Sequence of chain 1.E:
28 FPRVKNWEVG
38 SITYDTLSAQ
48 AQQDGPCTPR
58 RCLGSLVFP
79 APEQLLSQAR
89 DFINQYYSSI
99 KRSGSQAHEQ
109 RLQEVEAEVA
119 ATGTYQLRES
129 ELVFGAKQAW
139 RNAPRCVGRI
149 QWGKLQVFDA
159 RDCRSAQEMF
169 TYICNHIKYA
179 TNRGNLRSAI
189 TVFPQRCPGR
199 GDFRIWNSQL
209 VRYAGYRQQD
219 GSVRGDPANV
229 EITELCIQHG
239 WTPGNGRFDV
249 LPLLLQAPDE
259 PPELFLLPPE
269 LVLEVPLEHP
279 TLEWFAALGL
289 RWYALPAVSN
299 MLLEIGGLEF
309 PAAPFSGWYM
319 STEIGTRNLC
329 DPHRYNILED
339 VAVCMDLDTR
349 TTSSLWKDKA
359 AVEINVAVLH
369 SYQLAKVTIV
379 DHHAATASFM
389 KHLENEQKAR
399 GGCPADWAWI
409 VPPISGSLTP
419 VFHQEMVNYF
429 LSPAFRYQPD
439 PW

Sequence of chain 1.F:
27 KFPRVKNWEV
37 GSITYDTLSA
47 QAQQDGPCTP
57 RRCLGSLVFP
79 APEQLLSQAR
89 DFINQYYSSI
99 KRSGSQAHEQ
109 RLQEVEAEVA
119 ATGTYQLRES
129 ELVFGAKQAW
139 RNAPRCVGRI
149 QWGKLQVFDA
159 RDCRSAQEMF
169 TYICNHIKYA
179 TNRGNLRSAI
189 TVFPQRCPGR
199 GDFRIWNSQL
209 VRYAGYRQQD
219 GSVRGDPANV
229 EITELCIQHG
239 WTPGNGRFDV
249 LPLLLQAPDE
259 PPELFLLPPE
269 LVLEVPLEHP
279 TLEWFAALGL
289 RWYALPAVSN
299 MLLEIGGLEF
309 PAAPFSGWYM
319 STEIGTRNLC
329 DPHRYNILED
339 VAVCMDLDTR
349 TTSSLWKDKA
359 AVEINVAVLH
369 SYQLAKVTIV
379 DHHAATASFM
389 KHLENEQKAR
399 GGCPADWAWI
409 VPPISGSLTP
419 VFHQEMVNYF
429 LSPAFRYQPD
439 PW

Binding-site contacts:
Ligand atom N01 contacts residue TRP407 of chain 1.F at 3.6 Å.
Ligand atom C05 contacts residue PHE420 of chain 1.E at 4.3 Å (hydrophobic).
Ligand atom C23 contacts residue TRP34 of chain 1.E at 4.3 Å (hydrophobic).
Ligand atom C02 contacts residue PHE420 of chain 1.E at 3.6 Å (hydrophobic).
Ligand atom C26 contacts residue HIS421 of chain 1.E at 3.7 Å.
Ligand atom C08 contacts residue HIS421 of chain 1.E at 4.0 Å.
Ligand atom C04 contacts residue TRP407 of chain 1.F at 4.2 Å (hydrophobic).
Ligand atom C10 contacts residue PHE420 of chain 1.E at 4.0 Å (hydrophobic).
Ligand atom C28 contacts residue TRP34 of chain 1.E at 4.0 Å (hydrophobic).
Ligand atom C03 contacts residue TRP405 of chain 1.E at 3.8 Å (hydrophobic).
Ligand atom C06 contacts residue HIS421 of chain 1.E at 4.2 Å.
Ligand atom C03 contacts residue ALA406 of chain 1.F at 3.7 Å (hydrophobic).
Ligand atom C05 contacts residue TRP407 of chain 1.F at 4.0 Å (hydrophobic).
Ligand atom C25 contacts residue HIS331 of chain 1.F at 3.8 Å.
Ligand atom C09 contacts residue TRP407 of chain 1.F at 3.8 Å (hydrophobic).
Ligand atom C26 contacts residue TRP34 of chain 1.E at 4.3 Å (hydrophobic).
Ligand atom C04 contacts residue TRP405 of chain 1.E at 4.1 Å (hydrophobic).
Ligand atom N02 contacts residue ALA406 of chain 1.F at 2.9 Å (h-bond).
Ligand atom C11 contacts residue PHE420 of chain 1.E at 3.4 Å (hydrophobic).
Ligand atom C02 contacts residue ALA406 of chain 1.F at 3.7 Å (hydrophobic).
Ligand atom C21 contacts residue HIS421 of chain 1.E at 4.3 Å.
Ligand atom N02 contacts residue PHE420 of chain 1.E at 3.6 Å.
Ligand atom C07 contacts residue TRP34 of chain 1.E at 4.0 Å (hydrophobic).
Ligand atom C04 contacts residue PHE420 of chain 1.E at 3.9 Å (hydrophobic).
Ligand atom C03 contacts residue TRP407 of chain 1.F at 3.8 Å (hydrophobic).
Ligand atom C07 contacts residue HIS421 of chain 1.E at 4.2 Å.
Ligand atom C10 contacts residue TRP407 of chain 1.F at 3.6 Å (hydrophobic).
Ligand atom N01 contacts residue PHE420 of chain 1.E at 3.7 Å.
Ligand atom C05 contacts residue VAL64 of chain 1.F at 4.3 Å (hydrophobic).
Ligand atom C11 contacts residue TRP405 of chain 1.E at 3.6 Å (hydrophobic).
Ligand atom C02 contacts residue TRP407 of chain 1.F at 3.7 Å (hydrophobic).
Ligand atom C06 contacts residue VAL64 of chain 1.F at 3.5 Å (hydrophobic).
Ligand atom C08 contacts residue VAL64 of chain 1.F at 4.2 Å (hydrophobic).
Ligand atom C03 contacts residue PHE420 of chain 1.E at 3.9 Å (hydrophobic).
Ligand atom N02 contacts residue TRP407 of chain 1.F at 3.7 Å.
Ligand atom C24 contacts residue TRP34 of chain 1.E at 4.4 Å (hydrophobic).
Ligand atom C11 contacts residue SER62 of chain 1.F at 4.0 Å.
Ligand atom C07 contacts residue VAL64 of chain 1.F at 3.5 Å (hydrophobic).
Ligand atom C22 contacts residue VAL64 of chain 1.F at 4.3 Å (hydrophobic).
Ligand atom C06 contacts residue PHE420 of chain 1.E at 4.2 Å (hydrophobic).

A small-molecule ligand and the protein it binds are described below.
Small molecule (SMILES): Cc1cc(N)nc2cc(-c3ccc(CCN)cc3)ccc12